Sequence of chain 8.A:
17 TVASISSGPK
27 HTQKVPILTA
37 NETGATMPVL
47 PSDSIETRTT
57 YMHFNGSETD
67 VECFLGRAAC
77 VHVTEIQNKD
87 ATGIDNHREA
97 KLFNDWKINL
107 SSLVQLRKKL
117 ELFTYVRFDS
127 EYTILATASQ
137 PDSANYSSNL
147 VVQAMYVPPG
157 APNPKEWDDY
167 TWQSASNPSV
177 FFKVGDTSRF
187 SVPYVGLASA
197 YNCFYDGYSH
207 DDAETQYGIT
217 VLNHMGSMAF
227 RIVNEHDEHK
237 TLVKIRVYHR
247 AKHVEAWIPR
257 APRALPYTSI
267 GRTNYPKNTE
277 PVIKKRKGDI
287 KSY

A small-molecule ligand and the protein it binds are described below.
Small molecule (SMILES): CC[C@H]1COC(c2ccc(OCCCCCCCc3cc(C)no3)cc2)=N1

Sequence of chain 8.C:
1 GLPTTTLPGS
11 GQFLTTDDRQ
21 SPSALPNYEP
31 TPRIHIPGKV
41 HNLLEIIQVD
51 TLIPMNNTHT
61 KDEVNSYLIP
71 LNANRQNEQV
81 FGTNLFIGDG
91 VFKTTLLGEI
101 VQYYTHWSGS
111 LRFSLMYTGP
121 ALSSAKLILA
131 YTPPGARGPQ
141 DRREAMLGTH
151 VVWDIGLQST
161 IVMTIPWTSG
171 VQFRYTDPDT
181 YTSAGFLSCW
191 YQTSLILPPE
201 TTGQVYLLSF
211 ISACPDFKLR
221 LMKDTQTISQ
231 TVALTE

Binding-site contacts:
Ligand atom C1C contacts residue MET224 of chain 8.A at 3.4 Å (hydrophobic).
Ligand atom O1B contacts residue MET221 of chain 8.A at 3.7 Å.
Ligand atom C5A contacts residue CYS199 of chain 8.A at 3.9 Å (hydrophobic).
Ligand atom C4A contacts residue ILE215 of chain 8.A at 3.9 Å (hydrophobic).
Ligand atom C2C contacts residue VAL188 of chain 8.A at 3.4 Å (hydrophobic).
Ligand atom N2 contacts residue PRO174 of chain 8.A at 3.9 Å.
Ligand atom C3 contacts residue PHE186 of chain 8.A at 3.8 Å (hydrophobic).
Ligand atom C5 contacts residue MET224 of chain 8.A at 4.0 Å (hydrophobic).
Ligand atom C5 contacts residue PHE186 of chain 8.A at 3.7 Å (hydrophobic).
Ligand atom C6C contacts residue VAL191 of chain 8.A at 3.5 Å (hydrophobic).
Ligand atom C2C contacts residue TYR152 of chain 8.A at 4.0 Å (hydrophobic).
Ligand atom N2 contacts residue ALA24 of chain 8.C at 3.3 Å.
Ligand atom C6B contacts residue TYR197 of chain 8.A at 3.5 Å (hydrophobic).
Ligand atom C1B contacts residue MET221 of chain 8.A at 3.7 Å (hydrophobic).
Ligand atom C4 contacts residue TYR152 of chain 8.A at 3.9 Å (hydrophobic).
Ligand atom N3A contacts residue ASN219 of chain 8.A at 3.8 Å.
Ligand atom C31 contacts residue VAL176 of chain 8.A at 3.3 Å (hydrophobic).
Ligand atom C5B contacts residue TYR197 of chain 8.A at 3.7 Å (hydrophobic).
Ligand atom C4A contacts residue ASN198 of chain 8.A at 4.0 Å.
Ligand atom O1 contacts residue VAL188 of chain 8.A at 3.8 Å.
Ligand atom C31 contacts residue PRO174 of chain 8.A at 3.4 Å (hydrophobic).
Ligand atom C5 contacts residue TYR152 of chain 8.A at 3.8 Å (hydrophobic).
Ligand atom C4 contacts residue MET224 of chain 8.A at 4.0 Å (hydrophobic).
Ligand atom C4 contacts residue PHE186 of chain 8.A at 3.5 Å (hydrophobic).
Ligand atom C31 contacts residue ALA150 of chain 8.A at 3.8 Å (hydrophobic).
Ligand atom C3 contacts residue PRO174 of chain 8.A at 3.8 Å (hydrophobic).
Ligand atom C5C contacts residue ILE104 of chain 8.A at 4.0 Å (hydrophobic).
Ligand atom N2 contacts residue PHE186 of chain 8.A at 3.9 Å.
Ligand atom C4C contacts residue VAL188 of chain 8.A at 3.9 Å (hydrophobic).
Ligand atom O1 contacts residue TYR152 of chain 8.A at 4.0 Å.
Ligand atom C3C contacts residue VAL188 of chain 8.A at 3.2 Å (hydrophobic).
Ligand atom O1 contacts residue ALA24 of chain 8.C at 3.6 Å.
Ligand atom C31 contacts residue SER175 of chain 8.A at 3.6 Å.
Ligand atom C7C contacts residue TYR128 of chain 8.A at 3.7 Å (hydrophobic).
Ligand atom C4A contacts residue ASN219 of chain 8.A at 3.9 Å.
Ligand atom C5B contacts residue LEU106 of chain 8.A at 4.0 Å (hydrophobic).
Ligand atom C2B contacts residue MET221 of chain 8.A at 3.6 Å (hydrophobic).
Ligand atom CM2 contacts residue LEU116 of chain 8.A at 3.6 Å (hydrophobic).
Ligand atom O1 contacts residue PHE186 of chain 8.A at 3.7 Å.
Ligand atom C5C contacts residue TYR128 of chain 8.A at 3.6 Å (hydrophobic).